Binding-site contacts:
Ligand atom CBH contacts residue ASP168 of chain 1.A at 3.5 Å.
Ligand atom CBB contacts residue PHE169 of chain 1.A at 3.6 Å (hydrophobic).
Ligand atom CAM contacts residue THR106 of chain 1.A at 3.6 Å.
Ligand atom NAE contacts residue VAL30 of chain 1.A at 3.4 Å (h-bond).
Ligand atom CAG contacts residue LYS53 of chain 1.A at 3.7 Å.
Ligand atom CAC contacts residue ILE166 of chain 1.A at 3.8 Å (hydrophobic).
Ligand atom CAL contacts residue GLU71 of chain 1.A at 3.6 Å.
Ligand atom CAQ contacts residue LEU108 of chain 1.A at 3.8 Å (hydrophobic).
Ligand atom CAA contacts residue ARG67 of chain 1.A at 3.7 Å.
Ligand atom CAO contacts residue LEU74 of chain 1.A at 3.5 Å (hydrophobic).
Ligand atom CBC contacts residue GLU71 of chain 1.A at 3.8 Å.
Ligand atom CAH contacts residue THR106 of chain 1.A at 3.8 Å.
Ligand atom OAF contacts residue ASP168 of chain 1.A at 3.1 Å (salt-bridge).
Ligand atom CAC contacts residue LEU167 of chain 1.A at 3.6 Å (hydrophobic).
Ligand atom CAS contacts residue LEU75 of chain 1.A at 3.7 Å (hydrophobic).
Ligand atom CAS contacts residue ASP168 of chain 1.A at 3.8 Å.
Ligand atom CAO contacts residue GLU71 of chain 1.A at 3.7 Å.
Ligand atom CBE contacts residue GLU71 of chain 1.A at 3.7 Å.
Ligand atom NBK contacts residue ASP168 of chain 1.A at 3.7 Å.
Ligand atom CAZ contacts residue ASP168 of chain 1.A at 3.7 Å.
Ligand atom NAW contacts residue GLU71 of chain 1.A at 2.8 Å (salt-bridge).
Ligand atom CAR contacts residue ASP168 of chain 1.A at 3.8 Å.
Ligand atom CBI contacts residue PHE169 of chain 1.A at 3.3 Å (hydrophobic).
Ligand atom CAQ contacts residue PHE169 of chain 1.A at 3.4 Å (hydrophobic).
Ligand atom CAN contacts residue PHE169 of chain 1.A at 3.6 Å (hydrophobic).
Ligand atom NAW contacts residue LEU75 of chain 1.A at 3.8 Å.
Ligand atom NAX contacts residue GLU71 of chain 1.A at 2.9 Å (salt-bridge).
Ligand atom CAP contacts residue GLU71 of chain 1.A at 3.5 Å.
Ligand atom CAC contacts residue HIS148 of chain 1.A at 3.8 Å.
Ligand atom CBA contacts residue GLU71 of chain 1.A at 3.7 Å.
Ligand atom CAZ contacts residue GLU71 of chain 1.A at 3.4 Å.
Ligand atom NAU contacts residue MET109 of chain 1.A at 3.3 Å.
Ligand atom OAF contacts residue LEU167 of chain 1.A at 3.6 Å.
Ligand atom CAH contacts residue MET109 of chain 1.A at 3.2 Å (hydrophobic).
Ligand atom CBJ contacts residue PHE169 of chain 1.A at 3.2 Å (hydrophobic).
Ligand atom CAH contacts residue HIS107 of chain 1.A at 3.5 Å.
Ligand atom CAK contacts residue GLU71 of chain 1.A at 3.7 Å.
Ligand atom CAT contacts residue PHE169 of chain 1.A at 3.4 Å (hydrophobic).
Ligand atom CAI contacts residue LYS53 of chain 1.A at 3.8 Å.
Ligand atom CAM contacts residue LEU167 of chain 1.A at 3.5 Å (hydrophobic).

Sequence of chain 1.A:
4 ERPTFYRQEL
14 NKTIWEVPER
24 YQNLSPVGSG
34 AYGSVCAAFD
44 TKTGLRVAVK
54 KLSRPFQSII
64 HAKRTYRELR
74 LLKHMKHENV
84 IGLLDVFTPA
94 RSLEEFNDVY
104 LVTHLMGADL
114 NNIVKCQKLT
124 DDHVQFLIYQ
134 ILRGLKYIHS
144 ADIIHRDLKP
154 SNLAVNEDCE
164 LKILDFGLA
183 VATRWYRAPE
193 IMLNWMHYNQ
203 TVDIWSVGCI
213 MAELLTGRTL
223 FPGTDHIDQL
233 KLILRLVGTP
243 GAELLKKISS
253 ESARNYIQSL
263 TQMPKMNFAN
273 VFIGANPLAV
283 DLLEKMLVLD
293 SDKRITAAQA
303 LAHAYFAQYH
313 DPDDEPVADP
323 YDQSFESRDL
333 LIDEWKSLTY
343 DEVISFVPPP

This small molecule binds to this protein.
Small molecule (SMILES): Cc1ccc(-n2nc(C(C)(C)C)cc2NC(=O)Nc2cccc(Nc3ccnc4ccc(N)cc34)c2)cc1